The protein below binds the small molecule below.
Small molecule (SMILES): CC(=O)N[C@H]1[C@H](O[C@H]2[C@H](O)[C@@H](NC(C)=O)CO[C@@H]2CO)O[C@H](CO)[C@@H](O)[C@@H]1O

Binding-site contacts:
Ligand atom C1 contacts residue ASN45 of chain 1.D at 1.4 Å.
Ligand atom O6 contacts residue GLU49 of chain 1.D at 3.6 Å.
Ligand atom C6 contacts residue ASN50 of chain 1.D at 3.9 Å.
Ligand atom O7 contacts residue ASN45 of chain 1.D at 3.5 Å (h-bond).
Ligand atom C3 contacts residue ASN45 of chain 1.D at 3.7 Å.
Ligand atom O6 contacts residue THR47 of chain 1.D at 2.6 Å (h-bond).
Ligand atom C8 contacts residue ARG326 of chain 1.D at 3.8 Å.
Ligand atom C4 contacts residue ASN45 of chain 1.D at 4.1 Å.
Ligand atom C6 contacts residue THR47 of chain 1.D at 3.8 Å.
Ligand atom C7 contacts residue ASN45 of chain 1.D at 3.4 Å.
Ligand atom O6 contacts residue ASN50 of chain 1.D at 3.8 Å.
Ligand atom C5 contacts residue ASN45 of chain 1.D at 3.6 Å.
Ligand atom O5 contacts residue ASN50 of chain 1.D at 3.1 Å (h-bond).
Ligand atom C1 contacts residue THR47 of chain 1.D at 4.4 Å.
Ligand atom C8 contacts residue ASP324 of chain 1.D at 4.5 Å.
Ligand atom C5 contacts residue THR47 of chain 1.D at 4.3 Å.
Ligand atom C8 contacts residue GLU49 of chain 1.D at 4.2 Å.
Ligand atom C2 contacts residue ASN45 of chain 1.D at 2.4 Å.
Ligand atom C1 contacts residue ASN50 of chain 1.D at 3.9 Å.
Ligand atom O5 contacts residue ASN45 of chain 1.D at 2.3 Å (h-bond).
Ligand atom O5 contacts residue THR47 of chain 1.D at 3.9 Å.
Ligand atom C6 contacts residue GLU49 of chain 1.D at 4.4 Å.
Ligand atom N2 contacts residue ASN45 of chain 1.D at 3.0 Å (h-bond).
Ligand atom C5 contacts residue ASN50 of chain 1.D at 4.1 Å.

Sequence of chain 1.D:
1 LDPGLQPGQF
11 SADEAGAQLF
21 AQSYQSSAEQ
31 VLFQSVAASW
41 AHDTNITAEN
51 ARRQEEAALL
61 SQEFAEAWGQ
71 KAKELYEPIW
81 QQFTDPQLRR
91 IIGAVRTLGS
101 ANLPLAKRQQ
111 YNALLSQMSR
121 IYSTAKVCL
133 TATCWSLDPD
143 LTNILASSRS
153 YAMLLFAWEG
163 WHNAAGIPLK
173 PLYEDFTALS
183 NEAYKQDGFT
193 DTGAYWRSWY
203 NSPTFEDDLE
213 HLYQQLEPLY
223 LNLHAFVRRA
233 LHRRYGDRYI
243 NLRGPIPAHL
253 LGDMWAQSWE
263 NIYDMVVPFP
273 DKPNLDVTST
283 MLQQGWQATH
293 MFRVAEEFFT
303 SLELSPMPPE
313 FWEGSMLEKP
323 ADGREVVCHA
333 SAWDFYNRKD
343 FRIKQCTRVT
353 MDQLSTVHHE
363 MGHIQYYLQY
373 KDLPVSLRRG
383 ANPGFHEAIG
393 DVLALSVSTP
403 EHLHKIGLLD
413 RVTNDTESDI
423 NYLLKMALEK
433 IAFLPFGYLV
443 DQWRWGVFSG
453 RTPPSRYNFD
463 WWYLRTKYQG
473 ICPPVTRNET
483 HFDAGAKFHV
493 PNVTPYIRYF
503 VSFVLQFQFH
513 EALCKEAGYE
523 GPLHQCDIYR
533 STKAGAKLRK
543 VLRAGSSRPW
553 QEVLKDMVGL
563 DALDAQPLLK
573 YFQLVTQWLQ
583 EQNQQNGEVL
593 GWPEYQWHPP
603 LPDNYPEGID